Sequence of chain 1.A:
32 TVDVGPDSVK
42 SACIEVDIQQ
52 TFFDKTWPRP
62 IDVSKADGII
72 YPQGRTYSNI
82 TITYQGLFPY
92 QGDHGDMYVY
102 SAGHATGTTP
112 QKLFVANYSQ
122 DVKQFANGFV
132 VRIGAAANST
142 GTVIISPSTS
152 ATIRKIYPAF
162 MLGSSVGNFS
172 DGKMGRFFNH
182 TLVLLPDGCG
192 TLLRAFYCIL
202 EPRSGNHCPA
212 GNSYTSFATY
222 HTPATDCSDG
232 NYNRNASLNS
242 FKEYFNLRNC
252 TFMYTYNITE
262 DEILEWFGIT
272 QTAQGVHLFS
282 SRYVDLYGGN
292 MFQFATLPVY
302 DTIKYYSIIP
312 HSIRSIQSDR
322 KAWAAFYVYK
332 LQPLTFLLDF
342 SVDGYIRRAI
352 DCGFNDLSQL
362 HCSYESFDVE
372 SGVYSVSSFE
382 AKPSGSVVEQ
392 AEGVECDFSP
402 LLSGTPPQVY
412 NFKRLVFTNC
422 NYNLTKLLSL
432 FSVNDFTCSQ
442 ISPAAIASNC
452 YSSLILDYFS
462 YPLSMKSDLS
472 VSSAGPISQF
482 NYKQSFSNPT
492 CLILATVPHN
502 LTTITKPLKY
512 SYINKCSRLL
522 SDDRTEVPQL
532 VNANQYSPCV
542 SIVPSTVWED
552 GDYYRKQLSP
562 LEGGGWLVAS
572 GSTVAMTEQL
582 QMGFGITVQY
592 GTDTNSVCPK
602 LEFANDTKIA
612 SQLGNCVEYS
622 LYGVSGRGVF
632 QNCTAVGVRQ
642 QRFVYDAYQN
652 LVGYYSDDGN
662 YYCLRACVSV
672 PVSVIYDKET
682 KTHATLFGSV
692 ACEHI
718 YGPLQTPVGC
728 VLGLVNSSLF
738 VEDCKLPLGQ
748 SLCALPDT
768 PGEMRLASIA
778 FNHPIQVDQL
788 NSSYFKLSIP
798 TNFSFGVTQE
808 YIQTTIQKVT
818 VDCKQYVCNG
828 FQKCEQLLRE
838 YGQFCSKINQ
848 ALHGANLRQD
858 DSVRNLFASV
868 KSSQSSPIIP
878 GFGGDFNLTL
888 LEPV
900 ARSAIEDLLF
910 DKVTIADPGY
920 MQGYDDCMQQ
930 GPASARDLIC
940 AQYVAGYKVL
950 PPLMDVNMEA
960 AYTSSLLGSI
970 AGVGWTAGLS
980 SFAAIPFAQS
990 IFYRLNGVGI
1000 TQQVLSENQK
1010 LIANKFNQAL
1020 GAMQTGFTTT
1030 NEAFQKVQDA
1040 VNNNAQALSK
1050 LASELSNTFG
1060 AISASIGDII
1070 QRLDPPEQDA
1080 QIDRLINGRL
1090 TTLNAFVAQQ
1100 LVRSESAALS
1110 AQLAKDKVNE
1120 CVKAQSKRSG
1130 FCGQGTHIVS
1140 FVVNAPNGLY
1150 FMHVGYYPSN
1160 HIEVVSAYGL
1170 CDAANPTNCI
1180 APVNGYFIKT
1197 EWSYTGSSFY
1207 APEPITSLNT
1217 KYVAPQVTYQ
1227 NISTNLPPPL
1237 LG

A protein and the small-molecule ligand that binds it are described below.
Small molecule (SMILES): CC(=O)N[C@H]1[C@H](O[C@H]2[C@H](O)[C@@H](NC(C)=O)CO[C@@H]2CO)O[C@H](CO)[C@@H](O)[C@@H]1O

Binding-site contacts:
Ligand atom C7 contacts residue ASN118 of chain 1.A at 3.3 Å.
Ligand atom C5 contacts residue ASN118 of chain 1.A at 3.7 Å.
Ligand atom N2 contacts residue ASN118 of chain 1.A at 3.0 Å (h-bond).
Ligand atom C1 contacts residue ASN118 of chain 1.A at 1.4 Å.
Ligand atom C6 contacts residue GLN51 of chain 1.A at 3.8 Å.
Ligand atom O5 contacts residue ASN118 of chain 1.A at 2.4 Å (h-bond).
Ligand atom C8 contacts residue ASN118 of chain 1.A at 4.4 Å.
Ligand atom O6 contacts residue GLN51 of chain 1.A at 3.6 Å.
Ligand atom C2 contacts residue ASN118 of chain 1.A at 2.5 Å.
Ligand atom O6 contacts residue ASP55 of chain 1.A at 3.0 Å (salt-bridge).
Ligand atom C3 contacts residue ASN118 of chain 1.A at 3.9 Å.
Ligand atom C6 contacts residue ASP55 of chain 1.A at 3.5 Å.
Ligand atom C4 contacts residue ASN118 of chain 1.A at 4.4 Å.
Ligand atom O5 contacts residue GLN51 of chain 1.A at 3.6 Å.
Ligand atom O7 contacts residue ASN118 of chain 1.A at 3.3 Å (h-bond).
Ligand atom C8 contacts residue GLN121 of chain 1.A at 3.8 Å.